Binding-site contacts:
Ligand atom C7 contacts residue ASN317 of chain 1.B at 3.8 Å.
Ligand atom C4 contacts residue HIS343 of chain 1.B at 3.5 Å.
Ligand atom N10 contacts residue HIS343 of chain 1.B at 3.2 Å.
Ligand atom N8 contacts residue HIS343 of chain 1.B at 3.3 Å.
Ligand atom C6 contacts residue IMD1 of chain 1.J at 3.7 Å.
Ligand atom C7 contacts residue IMD1 of chain 1.J at 3.7 Å.
Ligand atom C5 contacts residue TYR322 of chain 1.B at 3.8 Å (hydrophobic).
Ligand atom C4 contacts residue TYR322 of chain 1.B at 3.5 Å (hydrophobic).
Ligand atom C19 contacts residue LEU339 of chain 1.B at 3.7 Å (hydrophobic).
Ligand atom C19 contacts residue HIS343 of chain 1.B at 3.7 Å.
Ligand atom C19 contacts residue ASN317 of chain 1.B at 3.3 Å.
Ligand atom C7 contacts residue HIS343 of chain 1.B at 3.2 Å.
Ligand atom C23 contacts residue PHE328 of chain 1.B at 3.6 Å (hydrophobic).
Ligand atom N10 contacts residue IMD1 of chain 1.J at 3.6 Å.
Ligand atom C4 contacts residue ASN317 of chain 1.B at 3.2 Å.
Ligand atom C5 contacts residue IMD1 of chain 1.J at 3.7 Å.
Ligand atom C20 contacts residue GLU340 of chain 1.B at 3.9 Å.
Ligand atom C21 contacts residue IMD1 of chain 1.J at 3.5 Å.
Ligand atom C15 contacts residue GLU340 of chain 1.B at 3.7 Å.
Ligand atom C17 contacts residue HIS343 of chain 1.B at 3.7 Å.
Ligand atom C1 contacts residue HIS343 of chain 1.B at 3.5 Å.
Ligand atom C22 contacts residue PHE328 of chain 1.B at 3.5 Å (hydrophobic).
Ligand atom N8 contacts residue IMD1 of chain 1.J at 3.8 Å.
Ligand atom N16 contacts residue ASN317 of chain 1.B at 2.8 Å (h-bond).
Ligand atom C6 contacts residue HIS343 of chain 1.B at 3.1 Å.
Ligand atom C24 contacts residue TYR322 of chain 1.B at 3.7 Å (hydrophobic).
Ligand atom C14 contacts residue ASN317 of chain 1.B at 3.7 Å.
Ligand atom C5 contacts residue HIS343 of chain 1.B at 3.3 Å.
Ligand atom C3 contacts residue TYR322 of chain 1.B at 3.6 Å (hydrophobic).
Ligand atom C18 contacts residue IMD1 of chain 1.J at 3.8 Å.
Ligand atom N16 contacts residue HIS343 of chain 1.B at 3.6 Å.
Ligand atom C14 contacts residue TYR322 of chain 1.B at 3.8 Å (hydrophobic).
Ligand atom C17 contacts residue LEU339 of chain 1.B at 3.8 Å (hydrophobic).
Ligand atom C17 contacts residue ASN317 of chain 1.B at 3.6 Å.
Ligand atom C22 contacts residue IMD1 of chain 1.J at 3.9 Å.
Ligand atom C15 contacts residue GLU344 of chain 1.B at 3.6 Å.
Ligand atom C9 contacts residue HIS343 of chain 1.B at 3.1 Å.
Ligand atom C20 contacts residue IMD1 of chain 1.J at 3.5 Å.
Ligand atom C9 contacts residue IMD1 of chain 1.J at 3.6 Å.
Ligand atom C20 contacts residue LEU339 of chain 1.B at 3.8 Å (hydrophobic).

A protein and the small-molecule ligand that binds it are described below.
Small molecule (SMILES): COc1cc2nc(C)nc(N[C@H](C)c3ccccc3)c2cc1OC

Sequence of chain 1.B:
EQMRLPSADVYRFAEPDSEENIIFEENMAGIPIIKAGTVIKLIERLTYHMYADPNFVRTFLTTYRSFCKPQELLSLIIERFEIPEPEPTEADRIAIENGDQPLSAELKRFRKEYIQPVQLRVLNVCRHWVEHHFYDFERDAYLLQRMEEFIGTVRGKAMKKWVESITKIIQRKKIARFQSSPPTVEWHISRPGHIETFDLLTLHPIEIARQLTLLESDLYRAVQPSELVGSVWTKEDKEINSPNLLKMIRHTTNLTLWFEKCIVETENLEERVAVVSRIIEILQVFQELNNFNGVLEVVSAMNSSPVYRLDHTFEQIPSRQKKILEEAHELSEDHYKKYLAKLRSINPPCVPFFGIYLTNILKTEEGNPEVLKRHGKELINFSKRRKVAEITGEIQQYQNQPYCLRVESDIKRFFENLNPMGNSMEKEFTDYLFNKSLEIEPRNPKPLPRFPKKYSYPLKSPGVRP